Sequence of chain 1.A:
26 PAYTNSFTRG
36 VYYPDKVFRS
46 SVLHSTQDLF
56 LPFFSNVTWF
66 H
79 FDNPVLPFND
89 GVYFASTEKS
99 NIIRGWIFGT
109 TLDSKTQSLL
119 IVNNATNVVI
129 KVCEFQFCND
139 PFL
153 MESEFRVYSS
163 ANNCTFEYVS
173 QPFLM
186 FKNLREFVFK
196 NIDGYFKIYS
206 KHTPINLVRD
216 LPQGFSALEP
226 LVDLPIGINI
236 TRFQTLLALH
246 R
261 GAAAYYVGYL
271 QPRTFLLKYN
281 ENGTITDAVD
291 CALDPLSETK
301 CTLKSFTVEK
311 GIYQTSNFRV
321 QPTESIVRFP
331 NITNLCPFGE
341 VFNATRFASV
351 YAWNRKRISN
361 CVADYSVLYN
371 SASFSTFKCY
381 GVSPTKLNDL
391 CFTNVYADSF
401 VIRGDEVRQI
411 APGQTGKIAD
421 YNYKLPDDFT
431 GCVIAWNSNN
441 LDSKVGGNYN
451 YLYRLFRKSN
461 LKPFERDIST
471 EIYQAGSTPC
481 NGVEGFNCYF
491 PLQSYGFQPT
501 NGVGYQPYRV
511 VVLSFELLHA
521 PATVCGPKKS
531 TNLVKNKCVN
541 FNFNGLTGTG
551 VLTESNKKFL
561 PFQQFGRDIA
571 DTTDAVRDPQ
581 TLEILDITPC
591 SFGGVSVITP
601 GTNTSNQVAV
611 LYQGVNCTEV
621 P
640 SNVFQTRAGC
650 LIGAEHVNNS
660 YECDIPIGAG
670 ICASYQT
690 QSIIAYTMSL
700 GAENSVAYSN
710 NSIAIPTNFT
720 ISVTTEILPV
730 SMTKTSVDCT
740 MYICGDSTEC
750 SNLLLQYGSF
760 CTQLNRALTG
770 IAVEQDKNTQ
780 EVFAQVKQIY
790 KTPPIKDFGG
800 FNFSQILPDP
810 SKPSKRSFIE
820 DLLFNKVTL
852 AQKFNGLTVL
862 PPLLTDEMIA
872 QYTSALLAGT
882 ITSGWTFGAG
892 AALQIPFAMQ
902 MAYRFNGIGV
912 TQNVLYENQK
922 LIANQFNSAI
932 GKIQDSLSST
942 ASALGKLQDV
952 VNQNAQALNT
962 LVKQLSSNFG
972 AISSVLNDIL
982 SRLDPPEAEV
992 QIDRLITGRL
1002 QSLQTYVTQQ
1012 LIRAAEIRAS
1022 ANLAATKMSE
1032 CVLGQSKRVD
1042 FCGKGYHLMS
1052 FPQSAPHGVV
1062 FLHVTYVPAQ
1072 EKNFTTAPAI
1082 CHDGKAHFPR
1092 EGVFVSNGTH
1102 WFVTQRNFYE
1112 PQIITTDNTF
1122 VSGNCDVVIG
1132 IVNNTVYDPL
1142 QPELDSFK

A protein and the small-molecule ligand that binds it are described below.
Small molecule (SMILES): CC(=O)N[C@@H]1[C@@H](O)[C@H](O)[C@@H](CO)O[C@H]1O

Binding-site contacts:
Ligand atom C1 contacts residue ASN657 of chain 1.A at 1.5 Å.
Ligand atom C4 contacts residue ASN657 of chain 1.A at 4.3 Å.
Ligand atom C7 contacts residue ASN657 of chain 1.A at 3.1 Å.
Ligand atom C8 contacts residue HIS655 of chain 1.A at 3.7 Å.
Ligand atom C2 contacts residue ASN657 of chain 1.A at 2.6 Å.
Ligand atom N2 contacts residue ASN657 of chain 1.A at 3.0 Å (h-bond).
Ligand atom O5 contacts residue ASN657 of chain 1.A at 2.4 Å (h-bond).
Ligand atom O7 contacts residue ASN657 of chain 1.A at 3.1 Å (h-bond).
Ligand atom C5 contacts residue ASN657 of chain 1.A at 3.7 Å.
Ligand atom C8 contacts residue ASN657 of chain 1.A at 4.1 Å.
Ligand atom C3 contacts residue ASN657 of chain 1.A at 3.9 Å.